Sequence of chain 1.A:
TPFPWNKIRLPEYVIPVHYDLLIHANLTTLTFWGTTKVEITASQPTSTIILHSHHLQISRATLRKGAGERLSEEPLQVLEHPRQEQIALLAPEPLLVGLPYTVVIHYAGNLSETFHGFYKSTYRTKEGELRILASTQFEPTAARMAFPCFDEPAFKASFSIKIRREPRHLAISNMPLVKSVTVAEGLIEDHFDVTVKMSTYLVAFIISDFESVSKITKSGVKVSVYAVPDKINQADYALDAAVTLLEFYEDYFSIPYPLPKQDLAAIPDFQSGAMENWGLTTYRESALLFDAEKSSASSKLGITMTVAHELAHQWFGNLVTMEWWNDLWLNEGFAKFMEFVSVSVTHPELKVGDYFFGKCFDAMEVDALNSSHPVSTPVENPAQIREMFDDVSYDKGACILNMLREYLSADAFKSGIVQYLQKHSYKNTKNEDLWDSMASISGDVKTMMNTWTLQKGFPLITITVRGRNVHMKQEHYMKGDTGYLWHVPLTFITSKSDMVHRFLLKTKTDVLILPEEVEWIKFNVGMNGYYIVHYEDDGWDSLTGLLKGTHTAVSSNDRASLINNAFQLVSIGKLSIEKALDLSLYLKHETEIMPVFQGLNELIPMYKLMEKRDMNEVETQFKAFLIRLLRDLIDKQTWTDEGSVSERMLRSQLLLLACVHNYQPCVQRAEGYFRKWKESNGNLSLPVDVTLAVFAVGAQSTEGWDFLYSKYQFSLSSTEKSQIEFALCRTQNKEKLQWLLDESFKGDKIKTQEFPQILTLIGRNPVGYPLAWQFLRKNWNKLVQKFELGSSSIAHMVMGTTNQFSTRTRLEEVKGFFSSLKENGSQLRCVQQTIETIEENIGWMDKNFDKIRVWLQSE

Binding-site contacts:
Ligand atom C5 contacts residue ASN110 of chain 1.A at 3.6 Å.
Ligand atom O7 contacts residue GLY109 of chain 1.A at 3.2 Å.
Ligand atom N2 contacts residue ASN110 of chain 1.A at 3.0 Å (h-bond).
Ligand atom C7 contacts residue ASN110 of chain 1.A at 3.7 Å.
Ligand atom C8 contacts residue ASN110 of chain 1.A at 4.0 Å.
Ligand atom C8 contacts residue ALA108 of chain 1.A at 4.5 Å (hydrophobic).
Ligand atom C4 contacts residue ASN110 of chain 1.A at 4.2 Å.
Ligand atom C3 contacts residue ASN110 of chain 1.A at 3.8 Å.
Ligand atom O7 contacts residue GLN57 of chain 1.A at 3.7 Å.
Ligand atom C7 contacts residue GLN57 of chain 1.A at 4.2 Å.
Ligand atom C7 contacts residue GLY109 of chain 1.A at 3.9 Å.
Ligand atom O7 contacts residue ALA108 of chain 1.A at 3.0 Å (h-bond).
Ligand atom C8 contacts residue GLY109 of chain 1.A at 4.4 Å.
Ligand atom O7 contacts residue ASN110 of chain 1.A at 4.1 Å.
Ligand atom O5 contacts residue ASN110 of chain 1.A at 2.3 Å (h-bond).
Ligand atom C8 contacts residue HIS55 of chain 1.A at 3.7 Å.
Ligand atom C1 contacts residue ASN110 of chain 1.A at 1.4 Å.
Ligand atom C8 contacts residue GLN57 of chain 1.A at 4.5 Å.
Ligand atom C7 contacts residue ALA108 of chain 1.A at 4.1 Å (hydrophobic).
Ligand atom C2 contacts residue ASN110 of chain 1.A at 2.5 Å.

The small molecule below binds the protein below.
Small molecule (SMILES): CC(=O)N[C@@H]1[C@@H](O)[C@H](O)[C@@H](CO)O[C@H]1O